Sequence of chain 2.D:
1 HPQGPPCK

The protein below binds the small molecule below.
Small molecule (SMILES): CCCCC(=O)O

Binding-site contacts:
Ligand atom C3 contacts residue HIS1 of chain 2.D at 2.4 Å.
Ligand atom C2 contacts residue PRO2 of chain 2.D at 3.9 Å (hydrophobic).
Ligand atom C5 contacts residue CYS7 of chain 2.D at 2.8 Å (hydrophobic).
Ligand atom C2 contacts residue HIS1 of chain 2.D at 1.3 Å.
Ligand atom O1 contacts residue PRO2 of chain 2.D at 3.5 Å (h-bond).
Ligand atom C4 contacts residue HIS1 of chain 2.D at 3.5 Å.
Ligand atom O1 contacts residue HIS1 of chain 2.D at 2.2 Å (h-bond).
Ligand atom C6 contacts residue CYS7 of chain 2.D at 1.8 Å (hydrophobic).
Ligand atom C4 contacts residue CYS7 of chain 2.D at 3.1 Å (hydrophobic).
Ligand atom C5 contacts residue HIS1 of chain 2.D at 4.2 Å.